This protein binds this small molecule.
Small molecule (SMILES): CC(=O)N[C@H]1[C@H](O[C@H]2[C@H](O)[C@@H](NC(C)=O)CO[C@@H]2CO)O[C@H](CO)[C@@H](O)[C@@H]1O

Binding-site contacts:
Ligand atom C8 contacts residue ASN269 of chain 1.A at 3.6 Å.
Ligand atom O6 contacts residue ILE290 of chain 1.A at 3.7 Å.
Ligand atom C3 contacts residue ASN269 of chain 1.A at 3.8 Å.
Ligand atom N2 contacts residue ASN269 of chain 1.A at 2.9 Å (h-bond).
Ligand atom C7 contacts residue VAL408 of chain 1.A at 4.3 Å (hydrophobic).
Ligand atom C1 contacts residue ASN269 of chain 1.A at 1.4 Å.
Ligand atom C4 contacts residue ASN269 of chain 1.A at 4.3 Å.
Ligand atom C2 contacts residue ASN269 of chain 1.A at 2.5 Å.
Ligand atom O7 contacts residue ASN269 of chain 1.A at 4.0 Å.
Ligand atom O7 contacts residue VAL408 of chain 1.A at 3.4 Å.
Ligand atom C5 contacts residue ASN269 of chain 1.A at 3.7 Å.
Ligand atom C6 contacts residue ILE290 of chain 1.A at 4.0 Å (hydrophobic).
Ligand atom O5 contacts residue ASN269 of chain 1.A at 2.4 Å (h-bond).
Ligand atom C7 contacts residue ASN269 of chain 1.A at 3.4 Å.

Sequence of chain 1.A:
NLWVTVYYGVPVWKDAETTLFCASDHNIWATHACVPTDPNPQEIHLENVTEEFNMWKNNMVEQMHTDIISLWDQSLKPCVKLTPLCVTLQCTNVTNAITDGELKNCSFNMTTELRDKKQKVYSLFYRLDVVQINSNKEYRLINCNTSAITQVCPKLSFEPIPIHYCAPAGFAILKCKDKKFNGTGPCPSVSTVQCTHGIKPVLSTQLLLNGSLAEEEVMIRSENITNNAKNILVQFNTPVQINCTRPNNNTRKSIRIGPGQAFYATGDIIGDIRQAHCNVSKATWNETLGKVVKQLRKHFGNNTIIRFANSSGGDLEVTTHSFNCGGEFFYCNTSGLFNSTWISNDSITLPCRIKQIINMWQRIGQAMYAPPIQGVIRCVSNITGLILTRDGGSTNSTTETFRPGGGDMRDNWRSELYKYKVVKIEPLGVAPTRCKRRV